Binding-site contacts:
Ligand atom N3 contacts residue ASP81 of chain 1.A at 3.3 Å (salt-bridge).
Ligand atom C20 contacts residue CYS85 of chain 1.A at 3.7 Å (hydrophobic).
Ligand atom C18 contacts residue ASP81 of chain 1.A at 3.8 Å.
Ligand atom C24 contacts residue TRP296 of chain 1.A at 3.4 Å (hydrophobic).
Ligand atom C20 contacts residue ASP81 of chain 1.A at 3.5 Å.
Ligand atom C27 contacts residue PHE300 of chain 1.A at 3.9 Å (hydrophobic).
Ligand atom C26 contacts residue PHE300 of chain 1.A at 3.8 Å (hydrophobic).
Ligand atom C17 contacts residue VAL78 of chain 1.A at 3.5 Å (hydrophobic).
Ligand atom C23 contacts residue CYS85 of chain 1.A at 3.3 Å (hydrophobic).
Ligand atom C25 contacts residue PHE300 of chain 1.A at 3.8 Å (hydrophobic).
Ligand atom C14 contacts residue VAL58 of chain 1.A at 3.6 Å (hydrophobic).
Ligand atom C14 contacts residue LEU61 of chain 1.A at 3.9 Å (hydrophobic).
Ligand atom N3 contacts residue TYR326 of chain 1.A at 3.8 Å.
Ligand atom C2 contacts residue ILE151 of chain 1.A at 3.8 Å (hydrophobic).
Ligand atom C28 contacts residue CYS85 of chain 1.A at 3.5 Å (hydrophobic).
Ligand atom F29 contacts residue PHE292 of chain 1.A at 3.6 Å.
Ligand atom C1 contacts residue ILE151 of chain 1.A at 3.7 Å (hydrophobic).
Ligand atom C10 contacts residue CYS149 of chain 1.A at 3.5 Å (hydrophobic).
Ligand atom C16 contacts residue VAL78 of chain 1.A at 3.4 Å (hydrophobic).
Ligand atom F29 contacts residue PHE165 of chain 1.A at 3.4 Å.
Ligand atom F29 contacts residue ILE89 of chain 1.A at 3.7 Å.
Ligand atom C13 contacts residue LEU61 of chain 1.A at 3.5 Å (hydrophobic).
Ligand atom C21 contacts residue CYS85 of chain 1.A at 3.6 Å (hydrophobic).
Ligand atom C4 contacts residue ASP81 of chain 1.A at 3.7 Å.
Ligand atom C16 contacts residue PHE77 of chain 1.A at 3.9 Å (hydrophobic).
Ligand atom O22 contacts residue VAL82 of chain 1.A at 3.8 Å.
Ligand atom C5 contacts residue TYR326 of chain 1.A at 4.0 Å (hydrophobic).
Ligand atom C12 contacts residue VAL58 of chain 1.A at 4.0 Å (hydrophobic).
Ligand atom C20 contacts residue TRP296 of chain 1.A at 3.7 Å (hydrophobic).
Ligand atom C5 contacts residue ASP81 of chain 1.A at 3.6 Å.
Ligand atom C24 contacts residue CYS85 of chain 1.A at 3.5 Å (hydrophobic).
Ligand atom C4 contacts residue TYR326 of chain 1.A at 3.6 Å (hydrophobic).
Ligand atom C19 contacts residue ASP81 of chain 1.A at 3.3 Å.
Ligand atom C25 contacts residue CYS85 of chain 1.A at 4.0 Å (hydrophobic).
Ligand atom C13 contacts residue VAL58 of chain 1.A at 3.6 Å (hydrophobic).
Ligand atom C17 contacts residue ASP81 of chain 1.A at 4.0 Å.
Ligand atom C27 contacts residue CYS85 of chain 1.A at 4.0 Å (hydrophobic).
Ligand atom C4 contacts residue THR322 of chain 1.A at 3.6 Å.
Ligand atom C25 contacts residue TRP296 of chain 1.A at 3.6 Å (hydrophobic).
Ligand atom C18 contacts residue PHE299 of chain 1.A at 3.9 Å (hydrophobic).

This small molecule binds to this protein.
Small molecule (SMILES): O=C(CCCN1CCC2(CC1)C(=O)NCN2c1ccccc1)c1ccc(F)cc1

Sequence of chain 1.A:
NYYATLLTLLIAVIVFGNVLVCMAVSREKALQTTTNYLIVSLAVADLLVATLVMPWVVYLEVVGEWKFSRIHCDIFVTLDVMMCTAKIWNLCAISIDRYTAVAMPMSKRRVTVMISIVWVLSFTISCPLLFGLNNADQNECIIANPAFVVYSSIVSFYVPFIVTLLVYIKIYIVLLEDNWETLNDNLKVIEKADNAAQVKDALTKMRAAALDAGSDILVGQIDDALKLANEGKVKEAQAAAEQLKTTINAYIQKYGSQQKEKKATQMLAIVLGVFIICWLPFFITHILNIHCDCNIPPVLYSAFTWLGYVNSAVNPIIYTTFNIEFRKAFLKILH